This protein binds this small molecule.
Small molecule (SMILES): CC(=O)N[C@H]1[C@H](O[C@H]2[C@H](O)[C@@H](NC(C)=O)CO[C@@H]2CO[C@@H]2O[C@@H](C)[C@@H](O)[C@@H](O)[C@@H]2O)O[C@H](CO)[C@@H](O)[C@@H]1O

Binding-site contacts:
Ligand atom C5 contacts residue ASN102 of chain 1.G at 3.7 Å.
Ligand atom O7 contacts residue SER105 of chain 1.G at 4.1 Å.
Ligand atom C5 contacts residue SER105 of chain 1.G at 3.6 Å.
Ligand atom C6 contacts residue HIS100 of chain 1.G at 3.2 Å.
Ligand atom C6 contacts residue TYR107 of chain 1.G at 3.5 Å (hydrophobic).
Ligand atom O4 contacts residue TYR107 of chain 1.G at 4.0 Å.
Ligand atom C1 contacts residue THR104 of chain 1.G at 4.2 Å.
Ligand atom C8 contacts residue ASN102 of chain 1.G at 4.4 Å.
Ligand atom N2 contacts residue THR104 of chain 1.G at 4.0 Å.
Ligand atom O5 contacts residue ASN102 of chain 1.G at 2.4 Å (h-bond).
Ligand atom C3 contacts residue ASN102 of chain 1.G at 3.8 Å.
Ligand atom C5 contacts residue HIS100 of chain 1.G at 4.4 Å.
Ligand atom C1 contacts residue SER105 of chain 1.G at 4.2 Å.
Ligand atom O7 contacts residue ASN102 of chain 1.G at 3.2 Å (h-bond).
Ligand atom N2 contacts residue ASN102 of chain 1.G at 2.9 Å (h-bond).
Ligand atom C1 contacts residue ASN102 of chain 1.G at 1.4 Å.
Ligand atom C2 contacts residue ASN102 of chain 1.G at 2.4 Å.
Ligand atom C6 contacts residue SER105 of chain 1.G at 3.9 Å.
Ligand atom O5 contacts residue SER105 of chain 1.G at 3.9 Å.
Ligand atom C4 contacts residue ASN102 of chain 1.G at 4.2 Å.
Ligand atom C7 contacts residue ASN102 of chain 1.G at 3.2 Å.

Sequence of chain 1.G:
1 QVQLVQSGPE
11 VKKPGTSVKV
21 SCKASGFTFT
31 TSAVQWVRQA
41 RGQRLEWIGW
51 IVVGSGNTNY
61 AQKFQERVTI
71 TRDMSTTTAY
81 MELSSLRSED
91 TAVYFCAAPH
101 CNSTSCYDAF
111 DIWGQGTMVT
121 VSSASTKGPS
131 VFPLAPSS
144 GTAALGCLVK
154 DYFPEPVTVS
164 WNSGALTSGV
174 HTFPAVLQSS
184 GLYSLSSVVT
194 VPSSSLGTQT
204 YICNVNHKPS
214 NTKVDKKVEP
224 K